Sequence of chain 1.C:
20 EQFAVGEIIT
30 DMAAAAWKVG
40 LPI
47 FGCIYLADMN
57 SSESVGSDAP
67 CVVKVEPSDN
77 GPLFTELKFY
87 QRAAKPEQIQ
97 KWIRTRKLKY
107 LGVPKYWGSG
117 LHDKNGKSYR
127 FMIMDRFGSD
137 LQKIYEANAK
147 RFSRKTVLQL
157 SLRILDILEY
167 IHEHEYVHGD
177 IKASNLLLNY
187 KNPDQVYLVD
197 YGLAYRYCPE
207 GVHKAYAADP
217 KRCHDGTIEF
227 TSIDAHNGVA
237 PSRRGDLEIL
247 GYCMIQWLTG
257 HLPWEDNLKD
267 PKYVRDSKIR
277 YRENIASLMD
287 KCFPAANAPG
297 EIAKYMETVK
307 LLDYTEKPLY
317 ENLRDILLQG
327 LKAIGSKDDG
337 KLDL

Binding-site contacts:
Ligand atom N1 contacts residue ASP196 of chain 1.C at 4.2 Å.
Ligand atom C1 contacts residue GLY134 of chain 1.C at 3.1 Å.
Ligand atom C10 contacts residue MET130 of chain 1.C at 3.8 Å (hydrophobic).
Ligand atom C7 contacts residue LEU183 of chain 1.C at 3.8 Å (hydrophobic).
Ligand atom C12 contacts residue VAL195 of chain 1.C at 4.1 Å (hydrophobic).
Ligand atom C14 contacts residue VAL195 of chain 1.C at 4.0 Å (hydrophobic).
Ligand atom N2 contacts residue ASP131 of chain 1.C at 3.0 Å (salt-bridge).
Ligand atom N3 contacts residue SER135 of chain 1.C at 3.9 Å.
Ligand atom C14 contacts residue PHE47 of chain 1.C at 3.9 Å (hydrophobic).
Ligand atom O2 contacts residue SER135 of chain 1.C at 3.2 Å.
Ligand atom S contacts residue PHE47 of chain 1.C at 3.5 Å.
Ligand atom C contacts residue GLY134 of chain 1.C at 3.2 Å.
Ligand atom C5 contacts residue GLY134 of chain 1.C at 3.5 Å.
Ligand atom C4 contacts residue LEU183 of chain 1.C at 4.0 Å (hydrophobic).
Ligand atom C10 contacts residue VAL68 of chain 1.C at 4.1 Å (hydrophobic).
Ligand atom C10 contacts residue ASP131 of chain 1.C at 3.5 Å.
Ligand atom C9 contacts residue PHE133 of chain 1.C at 3.5 Å (hydrophobic).
Ligand atom C9 contacts residue VAL68 of chain 1.C at 3.9 Å (hydrophobic).
Ligand atom O1 contacts residue LYS139 of chain 1.C at 3.7 Å.
Ligand atom C4 contacts residue GLY134 of chain 1.C at 3.9 Å.
Ligand atom C8 contacts residue LEU183 of chain 1.C at 4.0 Å (hydrophobic).
Ligand atom C15 contacts residue PHE133 of chain 1.C at 3.3 Å (hydrophobic).
Ligand atom O2 contacts residue GLY134 of chain 1.C at 4.1 Å.
Ligand atom C contacts residue PHE133 of chain 1.C at 4.1 Å (hydrophobic).
Ligand atom N2 contacts residue ARG132 of chain 1.C at 3.8 Å.
Ligand atom N2 contacts residue VAL68 of chain 1.C at 3.4 Å.
Ligand atom O contacts residue ARG132 of chain 1.C at 3.8 Å.
Ligand atom C2 contacts residue SER135 of chain 1.C at 4.1 Å.
Ligand atom C2 contacts residue GLY134 of chain 1.C at 3.5 Å.
Ligand atom C9 contacts residue ASP131 of chain 1.C at 3.6 Å.
Ligand atom N2 contacts residue PHE133 of chain 1.C at 3.3 Å.
Ligand atom O contacts residue PHE133 of chain 1.C at 2.7 Å (h-bond).
Ligand atom C10 contacts residue PHE133 of chain 1.C at 3.8 Å (hydrophobic).
Ligand atom C6 contacts residue LEU183 of chain 1.C at 3.8 Å (hydrophobic).
Ligand atom C8 contacts residue PHE133 of chain 1.C at 4.1 Å (hydrophobic).
Ligand atom S1 contacts residue SER135 of chain 1.C at 4.0 Å.
Ligand atom N3 contacts residue ASP136 of chain 1.C at 3.1 Å (salt-bridge).
Ligand atom N3 contacts residue LYS139 of chain 1.C at 3.4 Å.
Ligand atom C3 contacts residue GLY134 of chain 1.C at 3.8 Å.
Ligand atom N1 contacts residue VAL195 of chain 1.C at 3.8 Å.

This small molecule binds to this protein.
Small molecule (SMILES): NS(=O)(=O)c1ccc(N/C=C2\C(=O)Nc3ccc4ncsc4c32)cc1